Sequence of chain 1.C:
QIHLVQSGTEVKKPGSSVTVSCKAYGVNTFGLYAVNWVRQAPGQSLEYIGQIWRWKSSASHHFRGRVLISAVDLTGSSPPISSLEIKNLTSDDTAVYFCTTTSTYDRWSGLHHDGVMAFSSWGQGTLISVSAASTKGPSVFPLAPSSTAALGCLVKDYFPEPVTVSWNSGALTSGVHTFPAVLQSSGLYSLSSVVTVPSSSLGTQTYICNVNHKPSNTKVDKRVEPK

Binding-site contacts:
Ligand atom O5 contacts residue ASN88 of chain 1.C at 2.4 Å (h-bond).
Ligand atom N2 contacts residue ASN88 of chain 1.C at 2.9 Å (h-bond).
Ligand atom O7 contacts residue ASN88 of chain 1.C at 3.0 Å (h-bond).
Ligand atom C1 contacts residue ASN88 of chain 1.C at 1.4 Å.
Ligand atom C7 contacts residue ASN88 of chain 1.C at 3.1 Å.
Ligand atom C6 contacts residue ASN88 of chain 1.C at 4.2 Å.
Ligand atom C8 contacts residue ASN88 of chain 1.C at 4.3 Å.
Ligand atom C5 contacts residue ASN88 of chain 1.C at 3.7 Å.
Ligand atom C4 contacts residue ASN88 of chain 1.C at 4.2 Å.
Ligand atom C3 contacts residue ASN88 of chain 1.C at 3.8 Å.
Ligand atom C2 contacts residue ASN88 of chain 1.C at 2.4 Å.

The small molecule below binds the protein below.
Small molecule (SMILES): CC(=O)N[C@@H]1[C@@H](O)[C@H](O)[C@@H](CO)O[C@H]1O